Sequence of chain 1.N:
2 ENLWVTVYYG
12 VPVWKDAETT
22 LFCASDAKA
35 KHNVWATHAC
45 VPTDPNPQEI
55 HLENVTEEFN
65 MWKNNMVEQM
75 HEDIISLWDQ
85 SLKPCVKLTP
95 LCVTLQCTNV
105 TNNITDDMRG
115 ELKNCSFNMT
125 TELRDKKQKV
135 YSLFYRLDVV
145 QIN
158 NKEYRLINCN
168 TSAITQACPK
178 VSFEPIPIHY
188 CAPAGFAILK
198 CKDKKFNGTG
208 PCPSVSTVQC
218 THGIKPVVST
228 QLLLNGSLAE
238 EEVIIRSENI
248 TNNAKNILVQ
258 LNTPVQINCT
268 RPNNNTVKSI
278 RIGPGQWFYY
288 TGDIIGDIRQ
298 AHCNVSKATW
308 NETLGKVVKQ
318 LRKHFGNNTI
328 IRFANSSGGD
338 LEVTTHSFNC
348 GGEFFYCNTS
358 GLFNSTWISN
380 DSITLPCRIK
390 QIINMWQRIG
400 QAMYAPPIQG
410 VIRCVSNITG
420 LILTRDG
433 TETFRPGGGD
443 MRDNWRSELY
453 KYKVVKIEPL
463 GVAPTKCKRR

A small-molecule ligand and the protein it binds are described below.
Small molecule (SMILES): CC(=O)N[C@H]1[C@H](O[C@H]2[C@H](O)[C@@H](NC(C)=O)CO[C@@H]2CO)O[C@H](CO)[C@@H](O)[C@@H]1O

Binding-site contacts:
Ligand atom C7 contacts residue ASN271 of chain 1.N at 3.2 Å.
Ligand atom O7 contacts residue ASN271 of chain 1.N at 3.2 Å (h-bond).
Ligand atom C1 contacts residue ILE292 of chain 1.N at 3.8 Å (hydrophobic).
Ligand atom C1 contacts residue ASN271 of chain 1.N at 1.4 Å.
Ligand atom C4 contacts residue ASN271 of chain 1.N at 4.3 Å.
Ligand atom N2 contacts residue ASN271 of chain 1.N at 2.9 Å (h-bond).
Ligand atom C2 contacts residue ASN271 of chain 1.N at 2.5 Å.
Ligand atom C8 contacts residue VAL410 of chain 1.N at 3.8 Å (hydrophobic).
Ligand atom C8 contacts residue ASN271 of chain 1.N at 4.4 Å.
Ligand atom O6 contacts residue THR273 of chain 1.N at 4.5 Å.
Ligand atom O6 contacts residue ILE292 of chain 1.N at 3.7 Å.
Ligand atom C5 contacts residue ASN271 of chain 1.N at 3.7 Å.
Ligand atom C3 contacts residue ASN271 of chain 1.N at 3.8 Å.
Ligand atom O5 contacts residue ILE292 of chain 1.N at 3.4 Å.
Ligand atom O5 contacts residue ASN271 of chain 1.N at 2.4 Å (h-bond).